Sequence of chain 1.B:
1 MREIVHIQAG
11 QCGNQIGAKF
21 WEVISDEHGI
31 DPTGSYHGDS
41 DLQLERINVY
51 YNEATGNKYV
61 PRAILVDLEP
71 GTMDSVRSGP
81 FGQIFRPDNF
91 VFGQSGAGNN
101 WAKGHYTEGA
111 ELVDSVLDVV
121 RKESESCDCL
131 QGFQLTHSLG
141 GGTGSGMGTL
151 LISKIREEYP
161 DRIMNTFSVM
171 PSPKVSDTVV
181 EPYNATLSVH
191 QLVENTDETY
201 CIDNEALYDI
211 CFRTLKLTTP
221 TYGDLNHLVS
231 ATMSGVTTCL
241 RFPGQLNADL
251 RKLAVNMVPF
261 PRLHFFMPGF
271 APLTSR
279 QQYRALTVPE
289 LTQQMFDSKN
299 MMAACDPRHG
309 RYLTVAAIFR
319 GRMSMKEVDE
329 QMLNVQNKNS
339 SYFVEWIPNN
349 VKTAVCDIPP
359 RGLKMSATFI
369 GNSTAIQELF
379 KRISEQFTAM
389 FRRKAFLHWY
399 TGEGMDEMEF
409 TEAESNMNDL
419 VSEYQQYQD

Binding-site contacts:
Ligand atom S contacts residue SER165 of chain 1.C at 3.8 Å.
Ligand atom C6 contacts residue TRP397 of chain 1.B at 4.1 Å (hydrophobic).
Ligand atom S contacts residue GLN256 of chain 1.C at 4.0 Å.
Ligand atom C2 contacts residue TRP397 of chain 1.B at 3.9 Å (hydrophobic).
Ligand atom O contacts residue GLY98 of chain 1.B at 3.6 Å (h-bond).
Ligand atom C contacts residue GLY98 of chain 1.B at 3.7 Å.
Ligand atom C5 contacts residue LYS103 of chain 1.B at 4.0 Å.
Ligand atom C4 contacts residue TRP397 of chain 1.B at 4.0 Å (hydrophobic).
Ligand atom C8 contacts residue THR257 of chain 1.C at 3.8 Å.
Ligand atom O2 contacts residue THR253 of chain 1.C at 3.2 Å.
Ligand atom C3 contacts residue THR257 of chain 1.C at 3.9 Å.
Ligand atom N contacts residue TRP397 of chain 1.B at 3.9 Å.
Ligand atom N contacts residue GLY98 of chain 1.B at 3.5 Å (h-bond).
Ligand atom C2 contacts residue THR257 of chain 1.C at 3.8 Å.
Ligand atom O1 contacts residue SER165 of chain 1.C at 3.5 Å.
Ligand atom C8 contacts residue GLN256 of chain 1.C at 4.1 Å.
Ligand atom C contacts residue TRP397 of chain 1.B at 3.6 Å (hydrophobic).
Ligand atom C contacts residue ASN99 of chain 1.B at 3.5 Å.
Ligand atom C1 contacts residue TRP397 of chain 1.B at 3.8 Å (hydrophobic).
Ligand atom N1 contacts residue GLN256 of chain 1.C at 2.8 Å (h-bond).
Ligand atom O contacts residue ASN100 of chain 1.B at 3.1 Å (h-bond).
Ligand atom C7 contacts residue THR253 of chain 1.C at 3.9 Å.
Ligand atom O2 contacts residue GLN133 of chain 1.C at 3.4 Å (h-bond).
Ligand atom C7 contacts residue GLN256 of chain 1.C at 3.7 Å.
Ligand atom O2 contacts residue GLN256 of chain 1.C at 4.0 Å.
Ligand atom C1 contacts residue ASN99 of chain 1.B at 4.1 Å.
Ligand atom N contacts residue THR257 of chain 1.C at 3.0 Å (h-bond).
Ligand atom C2 contacts residue ASN100 of chain 1.B at 4.0 Å.
Ligand atom C1 contacts residue THR257 of chain 1.C at 3.4 Å.
Ligand atom N1 contacts residue SER165 of chain 1.C at 3.4 Å.
Ligand atom C8 contacts residue THR253 of chain 1.C at 3.4 Å.
Ligand atom C8 contacts residue TRP397 of chain 1.B at 3.5 Å (hydrophobic).
Ligand atom C7 contacts residue TRP397 of chain 1.B at 3.7 Å (hydrophobic).
Ligand atom C contacts residue ASN100 of chain 1.B at 3.5 Å.
Ligand atom C3 contacts residue TRP397 of chain 1.B at 3.7 Å (hydrophobic).
Ligand atom C2 contacts residue GLY98 of chain 1.B at 3.1 Å.
Ligand atom C1 contacts residue GLY98 of chain 1.B at 3.1 Å.
Ligand atom O contacts residue TRP397 of chain 1.B at 3.9 Å.
Ligand atom O2 contacts residue SER165 of chain 1.C at 3.9 Å.
Ligand atom C4 contacts residue LYS103 of chain 1.B at 4.0 Å.

Sequence of chain 1.C:
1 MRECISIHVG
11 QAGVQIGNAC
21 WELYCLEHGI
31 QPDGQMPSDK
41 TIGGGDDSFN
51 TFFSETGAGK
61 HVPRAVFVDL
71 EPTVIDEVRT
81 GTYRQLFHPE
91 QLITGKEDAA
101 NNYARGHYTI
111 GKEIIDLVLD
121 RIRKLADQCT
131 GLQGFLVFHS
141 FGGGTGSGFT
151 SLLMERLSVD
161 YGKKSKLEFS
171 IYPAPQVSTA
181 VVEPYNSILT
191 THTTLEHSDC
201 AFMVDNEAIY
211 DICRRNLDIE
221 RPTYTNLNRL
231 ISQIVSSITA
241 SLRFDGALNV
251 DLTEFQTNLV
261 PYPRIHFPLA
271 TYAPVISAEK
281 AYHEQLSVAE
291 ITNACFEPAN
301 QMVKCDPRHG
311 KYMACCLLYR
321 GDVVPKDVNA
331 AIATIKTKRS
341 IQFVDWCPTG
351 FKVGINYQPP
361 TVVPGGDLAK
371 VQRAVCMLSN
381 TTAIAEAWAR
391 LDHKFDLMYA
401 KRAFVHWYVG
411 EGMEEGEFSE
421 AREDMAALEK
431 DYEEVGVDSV

The small molecule below binds the protein below.
Small molecule (SMILES): CCC(=O)Nc1ccc(S(N)(=O)=O)cc1